A protein and the small-molecule ligand that binds it are described below.
Small molecule (SMILES): CC(=O)N[C@H]1[C@H](O[C@H]2[C@H](O)[C@@H](NC(C)=O)CO[C@@H]2CO)O[C@H](CO)[C@@H](O)[C@@H]1O

Sequence of chain 1.A:
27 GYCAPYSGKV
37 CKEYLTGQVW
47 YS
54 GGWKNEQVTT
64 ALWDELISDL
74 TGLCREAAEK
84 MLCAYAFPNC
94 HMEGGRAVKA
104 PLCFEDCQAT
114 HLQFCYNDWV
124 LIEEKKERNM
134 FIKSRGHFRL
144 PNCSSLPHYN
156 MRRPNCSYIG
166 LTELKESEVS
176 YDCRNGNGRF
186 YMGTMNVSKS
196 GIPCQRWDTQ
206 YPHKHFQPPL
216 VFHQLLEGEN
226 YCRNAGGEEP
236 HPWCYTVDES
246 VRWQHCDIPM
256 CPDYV

Binding-site contacts:
Ligand atom O7 contacts residue ASN145 of chain 1.A at 4.0 Å.
Ligand atom O5 contacts residue SER147 of chain 1.A at 3.7 Å.
Ligand atom C4 contacts residue ASN145 of chain 1.A at 4.2 Å.
Ligand atom N2 contacts residue ASN145 of chain 1.A at 3.0 Å (h-bond).
Ligand atom C5 contacts residue ASN145 of chain 1.A at 3.6 Å.
Ligand atom O5 contacts residue SER148 of chain 1.A at 4.0 Å.
Ligand atom C3 contacts residue ASN145 of chain 1.A at 3.8 Å.
Ligand atom C1 contacts residue SER147 of chain 1.A at 4.1 Å.
Ligand atom O5 contacts residue ASN145 of chain 1.A at 2.3 Å (h-bond).
Ligand atom C6 contacts residue SER148 of chain 1.A at 4.3 Å.
Ligand atom C6 contacts residue SER147 of chain 1.A at 3.8 Å.
Ligand atom C7 contacts residue ASN145 of chain 1.A at 3.7 Å.
Ligand atom C2 contacts residue ASN145 of chain 1.A at 2.5 Å.
Ligand atom C1 contacts residue ASN145 of chain 1.A at 1.4 Å.
Ligand atom C5 contacts residue SER147 of chain 1.A at 3.6 Å.